Sequence of chain 2.A:
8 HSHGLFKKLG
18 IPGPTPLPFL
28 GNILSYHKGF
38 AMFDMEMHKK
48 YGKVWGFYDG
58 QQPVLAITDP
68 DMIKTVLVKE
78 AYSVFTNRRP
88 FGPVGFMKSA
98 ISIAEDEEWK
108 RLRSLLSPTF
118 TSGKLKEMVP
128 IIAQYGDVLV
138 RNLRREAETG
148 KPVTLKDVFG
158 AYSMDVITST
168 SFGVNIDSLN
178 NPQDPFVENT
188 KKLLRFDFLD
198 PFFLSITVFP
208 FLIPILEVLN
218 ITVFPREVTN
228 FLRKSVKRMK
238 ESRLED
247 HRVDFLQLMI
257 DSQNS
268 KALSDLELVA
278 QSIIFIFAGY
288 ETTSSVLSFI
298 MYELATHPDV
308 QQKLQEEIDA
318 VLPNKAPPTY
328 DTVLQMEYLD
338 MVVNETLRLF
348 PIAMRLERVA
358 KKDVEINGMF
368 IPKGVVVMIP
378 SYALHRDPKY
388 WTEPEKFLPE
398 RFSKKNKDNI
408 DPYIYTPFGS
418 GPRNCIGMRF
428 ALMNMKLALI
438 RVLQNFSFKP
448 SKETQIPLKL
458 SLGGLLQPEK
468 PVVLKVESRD

Binding-site contacts:
Ligand atom C23 contacts residue PHE37 of chain 2.A at 3.4 Å (hydrophobic).
Ligand atom C30 contacts residue PHE195 of chain 2.A at 3.3 Å (hydrophobic).
Ligand atom C26 contacts residue PHE195 of chain 2.A at 3.6 Å (hydrophobic).
Ligand atom C20 contacts residue PHE284 of chain 2.A at 3.6 Å (hydrophobic).
Ligand atom C27 contacts residue ARG352 of chain 2.A at 3.4 Å.
Ligand atom C30 contacts residue PHE88 of chain 2.A at 3.5 Å (hydrophobic).
Ligand atom O3 contacts residue ARG85 of chain 2.A at 3.3 Å.
Ligand atom O1 contacts residue ARG192 of chain 2.A at 3.1 Å (salt-bridge).
Ligand atom C32 contacts residue PHE195 of chain 2.A at 3.5 Å (hydrophobic).
Ligand atom C28 contacts residue PHE195 of chain 2.A at 3.8 Å (hydrophobic).
Ligand atom C25 contacts residue PHE195 of chain 2.A at 3.7 Å (hydrophobic).
Ligand atom C31 contacts residue PHE88 of chain 2.A at 3.7 Å (hydrophobic).
Ligand atom C24 contacts residue PHE195 of chain 2.A at 3.6 Å (hydrophobic).
Ligand atom C7 contacts residue HEM1 of chain 2.B at 3.5 Å.
Ligand atom O4 contacts residue ALA285 of chain 2.A at 3.3 Å.
Ligand atom C27 contacts residue GLU354 of chain 2.A at 3.8 Å.
Ligand atom C13 contacts residue HEM1 of chain 2.B at 3.6 Å.
Ligand atom C7 contacts residue THR289 of chain 2.A at 3.7 Å.
Ligand atom N5 contacts residue THR204 of chain 2.A at 3.3 Å (h-bond).
Ligand atom C9 contacts residue ALA285 of chain 2.A at 3.9 Å (hydrophobic).
Ligand atom N2 contacts residue ALA285 of chain 2.A at 3.7 Å.
Ligand atom C20 contacts residue ILE100 of chain 2.A at 3.8 Å (hydrophobic).
Ligand atom O4 contacts residue SER99 of chain 2.A at 3.2 Å (h-bond).
Ligand atom C12 contacts residue PHE284 of chain 2.A at 3.7 Å (hydrophobic).
Ligand atom C7 contacts residue ALA285 of chain 2.A at 3.6 Å (hydrophobic).
Ligand atom C13 contacts residue ALA350 of chain 2.A at 3.4 Å (hydrophobic).
Ligand atom BR contacts residue ASP56 of chain 2.A at 3.8 Å.
Ligand atom O5 contacts residue PHE195 of chain 2.A at 3.3 Å.
Ligand atom C6 contacts residue ALA285 of chain 2.A at 3.2 Å (hydrophobic).
Ligand atom C32 contacts residue PHE88 of chain 2.A at 3.1 Å (hydrophobic).
Ligand atom C2 contacts residue ARG192 of chain 2.A at 3.6 Å.
Ligand atom C4 contacts residue ARG192 of chain 2.A at 3.5 Å.
Ligand atom C14 contacts residue ARG352 of chain 2.A at 3.5 Å.
Ligand atom C22 contacts residue PHE195 of chain 2.A at 3.6 Å (hydrophobic).
Ligand atom C27 contacts residue PHE37 of chain 2.A at 3.6 Å (hydrophobic).
Ligand atom O2 contacts residue ARG192 of chain 2.A at 3.2 Å (salt-bridge).
Ligand atom C17 contacts residue PHE195 of chain 2.A at 3.6 Å (hydrophobic).
Ligand atom C6 contacts residue HEM1 of chain 2.B at 3.3 Å.
Ligand atom C10 contacts residue PHE284 of chain 2.A at 3.0 Å (hydrophobic).
Ligand atom C21 contacts residue PHE195 of chain 2.A at 3.5 Å (hydrophobic).

The small molecule below binds the protein below.
Small molecule (SMILES): CC(C)C[C@H]1C(=O)N2CCC[C@H]2[C@]2(O)O[C@](NC(=O)[C@@H]3C=C4c5cccc6[nH]c(Br)c(c56)C[C@H]4N(C)C3)(C(C)C)C(=O)N12